Sequence of chain 1.B:
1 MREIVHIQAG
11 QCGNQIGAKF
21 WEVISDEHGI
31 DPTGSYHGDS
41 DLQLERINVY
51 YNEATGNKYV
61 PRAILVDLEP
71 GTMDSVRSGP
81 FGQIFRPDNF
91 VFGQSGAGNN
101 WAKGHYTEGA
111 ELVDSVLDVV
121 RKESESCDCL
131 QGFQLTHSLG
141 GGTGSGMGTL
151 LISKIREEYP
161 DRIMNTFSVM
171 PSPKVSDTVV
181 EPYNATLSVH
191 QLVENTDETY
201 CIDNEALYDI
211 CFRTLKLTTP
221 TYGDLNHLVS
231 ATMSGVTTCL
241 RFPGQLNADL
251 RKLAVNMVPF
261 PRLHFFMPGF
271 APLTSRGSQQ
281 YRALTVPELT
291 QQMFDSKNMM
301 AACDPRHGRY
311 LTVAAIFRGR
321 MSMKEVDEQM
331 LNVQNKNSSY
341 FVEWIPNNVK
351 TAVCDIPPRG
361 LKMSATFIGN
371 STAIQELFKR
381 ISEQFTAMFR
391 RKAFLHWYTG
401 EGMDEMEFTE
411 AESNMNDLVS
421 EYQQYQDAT

Sequence of chain 1.A:
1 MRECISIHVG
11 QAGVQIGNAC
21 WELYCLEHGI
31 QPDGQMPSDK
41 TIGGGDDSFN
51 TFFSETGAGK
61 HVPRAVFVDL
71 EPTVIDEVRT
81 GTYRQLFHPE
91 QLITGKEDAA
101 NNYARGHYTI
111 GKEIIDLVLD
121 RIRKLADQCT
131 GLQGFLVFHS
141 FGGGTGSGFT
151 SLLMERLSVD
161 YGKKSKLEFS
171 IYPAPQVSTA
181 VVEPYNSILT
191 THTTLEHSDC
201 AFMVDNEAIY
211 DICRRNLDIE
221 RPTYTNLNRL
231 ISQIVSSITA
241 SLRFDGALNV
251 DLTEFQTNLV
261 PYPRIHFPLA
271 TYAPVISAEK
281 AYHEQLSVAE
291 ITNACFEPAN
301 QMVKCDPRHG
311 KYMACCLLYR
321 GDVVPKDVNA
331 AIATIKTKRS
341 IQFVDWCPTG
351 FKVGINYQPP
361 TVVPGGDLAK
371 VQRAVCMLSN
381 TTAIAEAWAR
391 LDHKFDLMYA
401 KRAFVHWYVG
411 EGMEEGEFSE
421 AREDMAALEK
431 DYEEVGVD

Binding-site contacts:
Ligand atom C19 contacts residue VAL236 of chain 1.B at 3.1 Å (hydrophobic).
Ligand atom C06 contacts residue ALA248 of chain 1.B at 3.7 Å (hydrophobic).
Ligand atom C14 contacts residue ALA314 of chain 1.B at 3.7 Å (hydrophobic).
Ligand atom C09 contacts residue ALA314 of chain 1.B at 3.8 Å (hydrophobic).
Ligand atom C10 contacts residue CYS239 of chain 1.B at 3.9 Å (hydrophobic).
Ligand atom C15 contacts residue ASN256 of chain 1.B at 3.7 Å.
Ligand atom C19 contacts residue THR237 of chain 1.B at 3.7 Å.
Ligand atom C12 contacts residue ASN256 of chain 1.B at 3.7 Å.
Ligand atom C17 contacts residue ASN256 of chain 1.B at 3.3 Å.
Ligand atom O02 contacts residue ASN256 of chain 1.B at 3.3 Å (h-bond).
Ligand atom C16 contacts residue THR179 of chain 1.A at 3.9 Å.
Ligand atom C09 contacts residue ILE316 of chain 1.B at 3.8 Å (hydrophobic).
Ligand atom C17 contacts residue THR179 of chain 1.A at 3.2 Å.
Ligand atom S01 contacts residue VAL236 of chain 1.B at 3.1 Å (h-bond).
Ligand atom O01 contacts residue LEU253 of chain 1.B at 3.2 Å.
Ligand atom C19 contacts residue LEU240 of chain 1.B at 3.5 Å (hydrophobic).
Ligand atom C10 contacts residue ILE316 of chain 1.B at 3.8 Å (hydrophobic).
Ligand atom C02 contacts residue LEU240 of chain 1.B at 3.8 Å (hydrophobic).
Ligand atom C16 contacts residue LYS350 of chain 1.B at 3.6 Å.
Ligand atom C08 contacts residue LEU246 of chain 1.B at 3.8 Å (hydrophobic).
Ligand atom C18 contacts residue VAL181 of chain 1.A at 3.5 Å (hydrophobic).
Ligand atom C03 contacts residue ALA248 of chain 1.B at 3.9 Å (hydrophobic).
Ligand atom O01 contacts residue LYS252 of chain 1.B at 3.6 Å.
Ligand atom C18 contacts residue ASN348 of chain 1.B at 3.7 Å.
Ligand atom C11 contacts residue THR351 of chain 1.B at 3.8 Å.
Ligand atom C14 contacts residue MET257 of chain 1.B at 3.8 Å (hydrophobic).
Ligand atom N02 contacts residue LEU250 of chain 1.B at 3.7 Å.
Ligand atom N01 contacts residue LEU246 of chain 1.B at 3.4 Å.
Ligand atom C01 contacts residue VAL236 of chain 1.B at 3.4 Å (hydrophobic).
Ligand atom C07 contacts residue LEU246 of chain 1.B at 3.6 Å (hydrophobic).
Ligand atom C03 contacts residue ASP249 of chain 1.B at 3.6 Å.
Ligand atom C11 contacts residue LEU246 of chain 1.B at 3.8 Å (hydrophobic).
Ligand atom C16 contacts residue ASN256 of chain 1.B at 3.3 Å.
Ligand atom C16 contacts residue VAL181 of chain 1.A at 3.7 Å (hydrophobic).
Ligand atom N02 contacts residue TYR200 of chain 1.B at 3.5 Å (h-bond).
Ligand atom C03 contacts residue LEU253 of chain 1.B at 3.8 Å (hydrophobic).
Ligand atom C14 contacts residue VAL313 of chain 1.B at 3.9 Å (hydrophobic).
Ligand atom O02 contacts residue THR179 of chain 1.A at 3.6 Å (h-bond).
Ligand atom C15 contacts residue LYS350 of chain 1.B at 3.6 Å.
Ligand atom C18 contacts residue VAL313 of chain 1.B at 3.3 Å (hydrophobic).

The protein below binds the small molecule below.
Small molecule (SMILES): Cc1ccc(S(=O)(=O)Nc2cc(-c3ccc(C#N)s3)ccc2C)cc1